Sequence of chain 3.A:
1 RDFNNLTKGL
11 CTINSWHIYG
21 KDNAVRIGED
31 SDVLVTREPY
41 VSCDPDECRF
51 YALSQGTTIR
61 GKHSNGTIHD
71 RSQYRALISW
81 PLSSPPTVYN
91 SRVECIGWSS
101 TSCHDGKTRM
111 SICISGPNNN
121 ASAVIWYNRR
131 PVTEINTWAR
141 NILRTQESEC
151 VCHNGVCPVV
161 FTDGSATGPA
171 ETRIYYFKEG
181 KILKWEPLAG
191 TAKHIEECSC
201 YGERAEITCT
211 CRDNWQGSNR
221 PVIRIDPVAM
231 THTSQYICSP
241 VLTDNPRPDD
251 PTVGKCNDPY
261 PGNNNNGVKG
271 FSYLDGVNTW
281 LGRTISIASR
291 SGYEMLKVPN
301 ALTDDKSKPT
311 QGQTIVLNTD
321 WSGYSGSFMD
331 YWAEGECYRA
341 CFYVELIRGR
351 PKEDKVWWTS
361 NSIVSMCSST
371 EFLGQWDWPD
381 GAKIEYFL

Sequence of chain 1.A:
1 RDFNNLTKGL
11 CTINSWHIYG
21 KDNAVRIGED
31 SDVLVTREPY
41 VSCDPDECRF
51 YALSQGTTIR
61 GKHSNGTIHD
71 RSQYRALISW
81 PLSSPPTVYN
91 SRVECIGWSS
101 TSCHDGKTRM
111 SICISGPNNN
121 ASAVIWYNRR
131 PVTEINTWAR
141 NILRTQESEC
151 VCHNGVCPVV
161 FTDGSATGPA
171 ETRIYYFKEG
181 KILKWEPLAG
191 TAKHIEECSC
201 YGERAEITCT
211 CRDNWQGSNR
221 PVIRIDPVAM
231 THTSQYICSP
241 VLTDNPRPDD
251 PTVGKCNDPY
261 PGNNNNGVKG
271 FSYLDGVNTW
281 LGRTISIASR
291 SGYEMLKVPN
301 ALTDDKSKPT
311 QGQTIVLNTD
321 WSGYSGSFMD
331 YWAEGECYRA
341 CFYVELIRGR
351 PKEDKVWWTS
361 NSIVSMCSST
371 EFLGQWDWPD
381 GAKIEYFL

Binding-site contacts:
Ligand atom N2 contacts residue ASN120 of chain 3.A at 2.9 Å (h-bond).
Ligand atom O3 contacts residue ASP249 of chain 1.A at 3.0 Å (salt-bridge).
Ligand atom O5 contacts residue ASP250 of chain 1.A at 3.7 Å.
Ligand atom C7 contacts residue ASN120 of chain 3.A at 3.2 Å.
Ligand atom C4 contacts residue GLU294 of chain 1.A at 3.5 Å.
Ligand atom O5 contacts residue GLN375 of chain 1.A at 3.6 Å.
Ligand atom O7 contacts residue ARG140 of chain 3.A at 2.9 Å (salt-bridge).
Ligand atom C5 contacts residue ASN120 of chain 3.A at 3.7 Å.
Ligand atom O5 contacts residue ASN120 of chain 3.A at 2.4 Å (h-bond).
Ligand atom C6 contacts residue LEU373 of chain 1.A at 3.4 Å (hydrophobic).
Ligand atom C3 contacts residue ASN120 of chain 3.A at 3.7 Å.
Ligand atom O4 contacts residue GLU294 of chain 1.A at 2.8 Å (salt-bridge).
Ligand atom C6 contacts residue ASP250 of chain 1.A at 3.5 Å.
Ligand atom C8 contacts residue PHE372 of chain 1.A at 3.5 Å (hydrophobic).
Ligand atom C3 contacts residue GLU294 of chain 1.A at 3.2 Å.
Ligand atom O4 contacts residue ILE287 of chain 1.A at 3.5 Å.
Ligand atom O4 contacts residue ARG247 of chain 1.A at 3.3 Å (salt-bridge).
Ligand atom O6 contacts residue GLN375 of chain 1.A at 3.2 Å.
Ligand atom C6 contacts residue THR310 of chain 1.A at 3.5 Å.
Ligand atom C8 contacts residue ASN119 of chain 3.A at 3.3 Å.
Ligand atom O4 contacts residue GLY312 of chain 1.A at 3.6 Å.
Ligand atom O6 contacts residue ASP250 of chain 1.A at 2.6 Å (salt-bridge).
Ligand atom O3 contacts residue ARG283 of chain 1.A at 3.1 Å (salt-bridge).
Ligand atom C1 contacts residue ASN120 of chain 3.A at 1.4 Å.
Ligand atom O5 contacts residue GLY374 of chain 1.A at 3.4 Å.
Ligand atom O6 contacts residue ILE285 of chain 1.A at 3.0 Å (h-bond).
Ligand atom C6 contacts residue ILE285 of chain 1.A at 3.6 Å (hydrophobic).
Ligand atom O3 contacts residue GLY312 of chain 1.A at 3.2 Å (h-bond).
Ligand atom O7 contacts residue ASN120 of chain 3.A at 3.3 Å (h-bond).
Ligand atom O2 contacts residue LEU296 of chain 1.A at 3.6 Å.
Ligand atom O3 contacts residue GLU294 of chain 1.A at 2.6 Å (salt-bridge).
Ligand atom O5 contacts residue THR310 of chain 1.A at 3.6 Å (h-bond).
Ligand atom O2 contacts residue ASP249 of chain 1.A at 3.1 Å (salt-bridge).
Ligand atom C2 contacts residue ASN120 of chain 3.A at 2.4 Å.
Ligand atom O3 contacts residue GLN311 of chain 1.A at 3.5 Å.
Ligand atom O2 contacts residue GLY312 of chain 1.A at 3.0 Å.
Ligand atom O5 contacts residue GLY312 of chain 1.A at 3.5 Å (h-bond).
Ligand atom C6 contacts residue PRO309 of chain 1.A at 3.6 Å (hydrophobic).
Ligand atom C3 contacts residue GLY312 of chain 1.A at 3.5 Å.
Ligand atom O3 contacts residue ASP250 of chain 1.A at 3.2 Å (salt-bridge).

A protein and the small-molecule ligand that binds it are described below.
Small molecule (SMILES): CC(=O)N[C@H]1[C@H](O[C@H]2[C@H](O)[C@@H](NC(C)=O)CO[C@@H]2CO)O[C@H](CO)[C@@H](O[C@@H]2O[C@H](CO[C@H]3O[C@H](CO)[C@@H](O)[C@H](O)[C@@H]3O)[C@@H](O)[C@H](O[C@H]3O[C@H](CO)[C@@H](O)[C@H](O)[C@@H]3O[C@H]3O[C@H](CO)[C@@H](O)[C@H](O)[C@@H]3O[C@H]3O[C@H](CO)[C@@H](O)[C@H](O)[C@@H]3O)[C@@H]2O)[C@@H]1O